This protein binds this small molecule.
Small molecule (SMILES): CNC(=O)c1c(C)[nH]c(/C=C2\C(=O)Nc3ccc(Cl)cc32)c1C

Sequence of chain 1.A:
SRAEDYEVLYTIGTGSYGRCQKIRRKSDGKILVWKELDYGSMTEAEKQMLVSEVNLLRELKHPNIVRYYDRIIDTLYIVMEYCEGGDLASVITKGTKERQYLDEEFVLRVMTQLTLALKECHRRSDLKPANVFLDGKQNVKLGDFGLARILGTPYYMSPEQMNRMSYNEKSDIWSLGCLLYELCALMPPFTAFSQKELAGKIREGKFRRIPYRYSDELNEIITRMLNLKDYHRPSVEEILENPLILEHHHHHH

Binding-site contacts:
Ligand atom C14 contacts residue ASP93 of chain 1.A at 3.7 Å.
Ligand atom C8 contacts residue CYS89 of chain 1.A at 3.5 Å (hydrophobic).
Ligand atom N2 contacts residue ILE14 of chain 1.A at 3.9 Å.
Ligand atom C3 contacts residue MET86 of chain 1.A at 3.6 Å (hydrophobic).
Ligand atom N1 contacts residue CYS89 of chain 1.A at 3.7 Å.
Ligand atom O1 contacts residue TYR88 of chain 1.A at 3.6 Å.
Ligand atom C15 contacts residue CYS89 of chain 1.A at 3.4 Å (hydrophobic).
Ligand atom C9 contacts residue PHE148 of chain 1.A at 3.6 Å (hydrophobic).
Ligand atom N1 contacts residue GLU87 of chain 1.A at 2.8 Å (salt-bridge).
Ligand atom C10 contacts residue ILE14 of chain 1.A at 3.9 Å (hydrophobic).
Ligand atom C5 contacts residue LYS37 of chain 1.A at 4.0 Å.
Ligand atom C13 contacts residue GLY92 of chain 1.A at 3.7 Å.
Ligand atom C5 contacts residue PHE148 of chain 1.A at 4.0 Å (hydrophobic).
Ligand atom C2 contacts residue VAL68 of chain 1.A at 3.9 Å (hydrophobic).
Ligand atom C2 contacts residue LYS37 of chain 1.A at 3.9 Å.
Ligand atom O1 contacts residue VAL35 of chain 1.A at 3.6 Å.
Ligand atom C3 contacts residue GLU87 of chain 1.A at 3.6 Å.
Ligand atom C13 contacts residue CYS89 of chain 1.A at 3.5 Å (hydrophobic).
Ligand atom C1 contacts residue LYS37 of chain 1.A at 3.6 Å.
Ligand atom C12 contacts residue ILE14 of chain 1.A at 3.5 Å (hydrophobic).
Ligand atom N1 contacts residue VAL35 of chain 1.A at 3.5 Å.
Ligand atom C15 contacts residue TYR88 of chain 1.A at 3.8 Å (hydrophobic).
Ligand atom CL1 contacts residue PHE148 of chain 1.A at 3.9 Å.
Ligand atom C3 contacts residue VAL68 of chain 1.A at 3.5 Å (hydrophobic).
Ligand atom C11 contacts residue GLY92 of chain 1.A at 3.9 Å.
Ligand atom C13 contacts residue ILE14 of chain 1.A at 3.7 Å (hydrophobic).
Ligand atom C16 contacts residue GLY92 of chain 1.A at 3.9 Å.
Ligand atom O1 contacts residue CYS89 of chain 1.A at 2.9 Å (h-bond).
Ligand atom C6 contacts residue GLU87 of chain 1.A at 3.5 Å.
Ligand atom C8 contacts residue VAL35 of chain 1.A at 3.9 Å (hydrophobic).
Ligand atom C15 contacts residue GLU90 of chain 1.A at 3.6 Å.
Ligand atom C6 contacts residue VAL35 of chain 1.A at 3.8 Å (hydrophobic).
Ligand atom CL1 contacts residue LEU162 of chain 1.A at 3.1 Å.
Ligand atom C1 contacts residue PHE148 of chain 1.A at 3.9 Å (hydrophobic).
Ligand atom C12 contacts residue GLY92 of chain 1.A at 3.5 Å.
Ligand atom C4 contacts residue LYS37 of chain 1.A at 3.4 Å.
Ligand atom C8 contacts residue GLU87 of chain 1.A at 3.9 Å.
Ligand atom N2 contacts residue CYS89 of chain 1.A at 3.3 Å (h-bond).
Ligand atom C11 contacts residue ILE14 of chain 1.A at 3.6 Å (hydrophobic).
Ligand atom C4 contacts residue PHE148 of chain 1.A at 3.4 Å (hydrophobic).